Binding-site contacts:
Ligand atom O1 contacts residue GLY133 of chain 1.A at 3.5 Å (h-bond).
Ligand atom O8 contacts residue ASP50 of chain 1.A at 2.7 Å (salt-bridge).
Ligand atom O1 contacts residue VAL132 of chain 1.A at 3.4 Å.
Ligand atom O1 contacts residue GLY131 of chain 1.A at 3.8 Å.
Ligand atom C24 contacts residue ALA51 of chain 1.A at 4.0 Å (hydrophobic).
Ligand atom C4 contacts residue LEU103 of chain 1.A at 3.7 Å (hydrophobic).
Ligand atom O9 contacts residue GLY131 of chain 1.A at 3.7 Å.
Ligand atom N2 contacts residue THR181 of chain 1.A at 3.8 Å.
Ligand atom C1 contacts residue PHE134 of chain 1.A at 3.7 Å (hydrophobic).
Ligand atom O7 contacts residue LYS54 of chain 1.A at 3.8 Å.
Ligand atom O3 contacts residue ASN47 of chain 1.A at 3.6 Å.
Ligand atom C26 contacts residue ALA51 of chain 1.A at 3.6 Å (hydrophobic).
Ligand atom C18 contacts residue ASP50 of chain 1.A at 3.5 Å.
Ligand atom O8 contacts residue ASN47 of chain 1.A at 3.8 Å.
Ligand atom C23 contacts residue PHE134 of chain 1.A at 3.3 Å (hydrophobic).
Ligand atom C28 contacts residue ASN102 of chain 1.A at 3.2 Å.
Ligand atom C26 contacts residue ILE92 of chain 1.A at 3.5 Å (hydrophobic).
Ligand atom C25 contacts residue ASN47 of chain 1.A at 3.6 Å.
Ligand atom C3 contacts residue PHE134 of chain 1.A at 4.0 Å (hydrophobic).
Ligand atom O4 contacts residue THR181 of chain 1.A at 3.4 Å (h-bond).
Ligand atom C29 contacts residue ASP50 of chain 1.A at 3.5 Å.
Ligand atom O2 contacts residue MET94 of chain 1.A at 3.3 Å.
Ligand atom O4 contacts residue MET94 of chain 1.A at 3.8 Å.
Ligand atom O1 contacts residue PHE134 of chain 1.A at 2.9 Å (h-bond).
Ligand atom C23 contacts residue LEU183 of chain 1.A at 3.7 Å (hydrophobic).
Ligand atom N2 contacts residue ASP89 of chain 1.A at 2.9 Å (salt-bridge).
Ligand atom N1 contacts residue GLY131 of chain 1.A at 3.3 Å (h-bond).
Ligand atom C27 contacts residue GLU98 of chain 1.A at 4.0 Å.
Ligand atom C11 contacts residue LYS54 of chain 1.A at 4.0 Å.
Ligand atom C22 contacts residue ASN102 of chain 1.A at 3.6 Å.
Ligand atom O5 contacts residue LYS54 of chain 1.A at 2.8 Å (salt-bridge).
Ligand atom O7 contacts residue ASP50 of chain 1.A at 3.0 Å (salt-bridge).
Ligand atom C19 contacts residue ASN47 of chain 1.A at 3.4 Å.
Ligand atom C1 contacts residue GLY131 of chain 1.A at 3.6 Å.
Ligand atom C17 contacts residue ASP50 of chain 1.A at 3.5 Å.
Ligand atom O6 contacts residue ASN102 of chain 1.A at 3.9 Å.
Ligand atom O9 contacts residue LYS108 of chain 1.A at 3.0 Å (salt-bridge).
Ligand atom O4 contacts residue ALA51 of chain 1.A at 3.7 Å.
Ligand atom C27 contacts residue ASN102 of chain 1.A at 3.3 Å.
Ligand atom C2 contacts residue PHE134 of chain 1.A at 3.9 Å (hydrophobic).

This small molecule binds to this protein.
Small molecule (SMILES): COC1=C2C[C@@H](C)C[C@H](OC)[C@H](O)[C@@H](C)/C=C(\C)[C@H](OC(N)=O)[C@@H](OC)/C=C\C=C(/C)C(=O)NC(=CC1=O)C2=O

Sequence of chain 1.A:
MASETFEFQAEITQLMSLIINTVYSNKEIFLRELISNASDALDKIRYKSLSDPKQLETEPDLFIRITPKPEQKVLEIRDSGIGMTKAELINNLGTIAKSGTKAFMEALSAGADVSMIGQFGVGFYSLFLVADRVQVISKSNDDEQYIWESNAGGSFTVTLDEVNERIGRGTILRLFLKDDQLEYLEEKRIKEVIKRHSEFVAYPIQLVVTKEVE